A protein and the small-molecule ligand that binds it are described below.
Small molecule (SMILES): CC(=O)NNC(=O)[C@@H]1Cc2ccccc2CN1C(C)=O

Sequence of chain 2.A:
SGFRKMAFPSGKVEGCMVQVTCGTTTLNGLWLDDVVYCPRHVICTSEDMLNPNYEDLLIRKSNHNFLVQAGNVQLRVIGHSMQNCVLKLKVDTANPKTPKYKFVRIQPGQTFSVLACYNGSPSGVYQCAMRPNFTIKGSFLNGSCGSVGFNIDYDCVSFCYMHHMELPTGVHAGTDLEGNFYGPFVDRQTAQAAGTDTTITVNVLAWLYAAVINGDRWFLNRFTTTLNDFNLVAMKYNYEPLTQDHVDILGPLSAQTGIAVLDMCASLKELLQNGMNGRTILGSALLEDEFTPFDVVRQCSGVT

Binding-site contacts:
Ligand atom C13 contacts residue MET49 of chain 2.A at 3.8 Å (hydrophobic).
Ligand atom C10 contacts residue MET165 of chain 2.A at 3.5 Å (hydrophobic).
Ligand atom O2 contacts residue CYS145 of chain 2.A at 2.9 Å (h-bond).
Ligand atom O contacts residue GLU166 of chain 2.A at 2.8 Å (salt-bridge).
Ligand atom C13 contacts residue GLN189 of chain 2.A at 3.8 Å.
Ligand atom C12 contacts residue GLN189 of chain 2.A at 3.4 Å.
Ligand atom C6 contacts residue MET49 of chain 2.A at 3.8 Å (hydrophobic).
Ligand atom C12 contacts residue MET165 of chain 2.A at 3.9 Å (hydrophobic).
Ligand atom C12 contacts residue ARG188 of chain 2.A at 3.3 Å.
Ligand atom C7 contacts residue HIS164 of chain 2.A at 3.2 Å.
Ligand atom C9 contacts residue HIS164 of chain 2.A at 3.6 Å.
Ligand atom C5 contacts residue MET49 of chain 2.A at 4.0 Å (hydrophobic).
Ligand atom C contacts residue GLN189 of chain 2.A at 3.8 Å.
Ligand atom O1 contacts residue GLU166 of chain 2.A at 2.9 Å (salt-bridge).
Ligand atom N2 contacts residue CYS145 of chain 2.A at 3.9 Å.
Ligand atom N2 contacts residue HIS164 of chain 2.A at 3.8 Å.
Ligand atom C10 contacts residue MET49 of chain 2.A at 3.5 Å (hydrophobic).
Ligand atom C8 contacts residue HIS164 of chain 2.A at 3.8 Å.
Ligand atom C10 contacts residue HIS164 of chain 2.A at 3.5 Å.
Ligand atom C7 contacts residue HIS41 of chain 2.A at 3.5 Å.
Ligand atom C4 contacts residue GLN189 of chain 2.A at 4.0 Å.
Ligand atom C11 contacts residue ARG188 of chain 2.A at 3.6 Å.
Ligand atom C6 contacts residue MET165 of chain 2.A at 3.9 Å (hydrophobic).
Ligand atom C11 contacts residue ASP187 of chain 2.A at 3.7 Å.
Ligand atom C contacts residue GLU166 of chain 2.A at 4.0 Å.
Ligand atom O1 contacts residue MET165 of chain 2.A at 3.4 Å.
Ligand atom C2 contacts residue GLU166 of chain 2.A at 4.0 Å.
Ligand atom C4 contacts residue DMS1 of chain 2.E at 3.9 Å.
Ligand atom N contacts residue GLU166 of chain 2.A at 3.8 Å.
Ligand atom C12 contacts residue ASP187 of chain 2.A at 4.2 Å.
Ligand atom C11 contacts residue MET49 of chain 2.A at 3.4 Å (hydrophobic).
Ligand atom C9 contacts residue CYS145 of chain 2.A at 1.7 Å (hydrophobic).
Ligand atom C11 contacts residue MET165 of chain 2.A at 3.4 Å (hydrophobic).
Ligand atom C13 contacts residue ARG188 of chain 2.A at 4.2 Å.
Ligand atom C8 contacts residue CYS145 of chain 2.A at 2.7 Å (hydrophobic).
Ligand atom C10 contacts residue HIS41 of chain 2.A at 3.9 Å.
Ligand atom C9 contacts residue HIS41 of chain 2.A at 3.4 Å.
Ligand atom C1 contacts residue GLU166 of chain 2.A at 3.2 Å.
Ligand atom C12 contacts residue MET49 of chain 2.A at 3.6 Å (hydrophobic).
Ligand atom C6 contacts residue HIS164 of chain 2.A at 3.7 Å.